Binding-site contacts:
Ligand atom C8 contacts residue TYR1191 of chain 1.B at 4.2 Å (hydrophobic).
Ligand atom C8 contacts residue THR792 of chain 1.B at 4.1 Å.
Ligand atom C3 contacts residue ASN793 of chain 1.B at 3.8 Å.
Ligand atom N2 contacts residue ASN793 of chain 1.B at 2.9 Å (h-bond).
Ligand atom C5 contacts residue ASN793 of chain 1.B at 3.7 Å.
Ligand atom C2 contacts residue ASN793 of chain 1.B at 2.5 Å.
Ligand atom C4 contacts residue ASN793 of chain 1.B at 4.2 Å.
Ligand atom O7 contacts residue ASN793 of chain 1.B at 3.6 Å (h-bond).
Ligand atom C7 contacts residue ASN793 of chain 1.B at 3.4 Å.
Ligand atom C1 contacts residue ASN793 of chain 1.B at 1.4 Å.
Ligand atom O5 contacts residue ASN793 of chain 1.B at 2.4 Å (h-bond).

This protein binds this small molecule.
Small molecule (SMILES): CC(=O)N[C@@H]1[C@@H](O)[C@H](O)[C@@H](CO)O[C@H]1O

Sequence of chain 1.B:
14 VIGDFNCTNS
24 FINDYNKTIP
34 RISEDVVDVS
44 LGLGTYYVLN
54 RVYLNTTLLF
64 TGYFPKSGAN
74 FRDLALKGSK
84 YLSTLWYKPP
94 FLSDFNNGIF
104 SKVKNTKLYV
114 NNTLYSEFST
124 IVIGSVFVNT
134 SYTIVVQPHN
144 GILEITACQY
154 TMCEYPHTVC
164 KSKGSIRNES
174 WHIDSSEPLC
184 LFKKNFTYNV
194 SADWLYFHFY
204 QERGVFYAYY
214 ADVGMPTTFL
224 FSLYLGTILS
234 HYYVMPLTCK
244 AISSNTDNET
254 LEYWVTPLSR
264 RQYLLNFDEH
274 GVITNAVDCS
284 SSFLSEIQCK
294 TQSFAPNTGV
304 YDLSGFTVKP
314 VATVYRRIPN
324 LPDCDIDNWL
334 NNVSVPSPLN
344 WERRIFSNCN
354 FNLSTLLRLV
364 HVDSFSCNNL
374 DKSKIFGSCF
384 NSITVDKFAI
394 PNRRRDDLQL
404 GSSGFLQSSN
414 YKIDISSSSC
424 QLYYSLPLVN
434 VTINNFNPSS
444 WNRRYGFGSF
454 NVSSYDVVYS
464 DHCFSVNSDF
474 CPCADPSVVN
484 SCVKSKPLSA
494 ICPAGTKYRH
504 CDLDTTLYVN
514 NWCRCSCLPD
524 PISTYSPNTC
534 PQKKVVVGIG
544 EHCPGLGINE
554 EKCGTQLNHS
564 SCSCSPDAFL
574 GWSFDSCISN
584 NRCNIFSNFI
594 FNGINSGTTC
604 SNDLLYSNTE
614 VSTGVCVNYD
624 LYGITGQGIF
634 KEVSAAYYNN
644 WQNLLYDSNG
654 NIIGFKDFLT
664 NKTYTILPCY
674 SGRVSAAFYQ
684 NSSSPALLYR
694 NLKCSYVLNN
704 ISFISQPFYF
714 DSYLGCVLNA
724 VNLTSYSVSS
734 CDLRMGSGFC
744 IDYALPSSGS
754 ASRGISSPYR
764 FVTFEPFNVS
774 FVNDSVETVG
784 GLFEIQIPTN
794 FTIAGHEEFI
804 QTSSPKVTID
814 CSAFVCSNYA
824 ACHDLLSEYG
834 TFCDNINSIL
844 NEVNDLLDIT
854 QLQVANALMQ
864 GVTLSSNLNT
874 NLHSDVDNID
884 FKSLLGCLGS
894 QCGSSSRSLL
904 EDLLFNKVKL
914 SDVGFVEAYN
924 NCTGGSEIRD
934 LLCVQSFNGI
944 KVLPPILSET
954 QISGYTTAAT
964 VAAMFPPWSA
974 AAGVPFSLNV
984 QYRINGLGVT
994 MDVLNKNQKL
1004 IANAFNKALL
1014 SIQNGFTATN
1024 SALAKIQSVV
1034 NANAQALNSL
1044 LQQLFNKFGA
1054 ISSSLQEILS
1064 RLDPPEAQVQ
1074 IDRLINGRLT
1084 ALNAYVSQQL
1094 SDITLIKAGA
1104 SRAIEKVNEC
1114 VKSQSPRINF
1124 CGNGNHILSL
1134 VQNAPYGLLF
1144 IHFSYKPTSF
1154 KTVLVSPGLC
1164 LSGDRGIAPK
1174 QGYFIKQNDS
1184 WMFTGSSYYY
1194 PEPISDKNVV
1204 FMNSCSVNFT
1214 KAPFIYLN